Binding-site contacts:
Ligand atom C3 contacts residue LEU57 of chain 1.A at 3.6 Å (hydrophobic).
Ligand atom C31 contacts residue ALA42 of chain 1.A at 3.2 Å (hydrophobic).
Ligand atom CL contacts residue SER94 of chain 1.A at 3.4 Å.
Ligand atom C10 contacts residue PHE46 of chain 1.A at 3.9 Å (hydrophobic).
Ligand atom C28 contacts residue GLY87 of chain 1.A at 3.7 Å.
Ligand atom CL contacts residue PHE46 of chain 1.A at 3.9 Å.
Ligand atom O5 contacts residue ASN85 of chain 1.A at 3.5 Å (h-bond).
Ligand atom C22 contacts residue PHE140 of chain 1.A at 3.5 Å (hydrophobic).
Ligand atom O5 contacts residue GLY87 of chain 1.A at 3.6 Å.
Ligand atom C3 contacts residue ALA53 of chain 1.A at 3.7 Å (hydrophobic).
Ligand atom C12 contacts residue ARG88 of chain 1.A at 3.4 Å.
Ligand atom C14 contacts residue GLY87 of chain 1.A at 3.9 Å.
Ligand atom O contacts residue GLY87 of chain 1.A at 3.0 Å (h-bond).
Ligand atom C27 contacts residue TYR50 of chain 1.A at 3.9 Å (hydrophobic).
Ligand atom C24 contacts residue GLY87 of chain 1.A at 3.8 Å.
Ligand atom C contacts residue PHE46 of chain 1.A at 3.9 Å (hydrophobic).
Ligand atom C1 contacts residue PHE46 of chain 1.A at 4.0 Å (hydrophobic).
Ligand atom C4 contacts residue LEU57 of chain 1.A at 3.9 Å (hydrophobic).
Ligand atom C12 contacts residue GLY87 of chain 1.A at 3.2 Å.
Ligand atom C40 contacts residue LEU79 of chain 1.A at 3.6 Å (hydrophobic).
Ligand atom C33 contacts residue TYR50 of chain 1.A at 3.8 Å (hydrophobic).
Ligand atom C29 contacts residue PHE46 of chain 1.A at 4.0 Å (hydrophobic).
Ligand atom C40 contacts residue VAL75 of chain 1.A at 3.9 Å (hydrophobic).
Ligand atom C36 contacts residue TYR50 of chain 1.A at 3.8 Å (hydrophobic).
Ligand atom C29 contacts residue VAL90 of chain 1.A at 4.0 Å (hydrophobic).
Ligand atom C39 contacts residue LEU79 of chain 1.A at 3.8 Å (hydrophobic).
Ligand atom C26 contacts residue TYR50 of chain 1.A at 3.4 Å (hydrophobic).
Ligand atom C2 contacts residue ALA91 of chain 1.A at 3.9 Å (hydrophobic).
Ligand atom C1 contacts residue PHE95 of chain 1.A at 4.0 Å (hydrophobic).
Ligand atom C21 contacts residue LEU143 of chain 1.A at 4.0 Å (hydrophobic).
Ligand atom C28 contacts residue PHE46 of chain 1.A at 3.9 Å (hydrophobic).
Ligand atom CL contacts residue PHE54 of chain 1.A at 3.1 Å.
Ligand atom C11 contacts residue ARG88 of chain 1.A at 3.8 Å.
Ligand atom C1 contacts residue ALA91 of chain 1.A at 3.5 Å (hydrophobic).
Ligand atom O contacts residue ASN85 of chain 1.A at 3.4 Å (h-bond).
Ligand atom C11 contacts residue ALA91 of chain 1.A at 3.7 Å (hydrophobic).
Ligand atom C contacts residue LEU57 of chain 1.A at 3.8 Å (hydrophobic).
Ligand atom C35 contacts residue PHE46 of chain 1.A at 4.0 Å (hydrophobic).
Ligand atom C11 contacts residue GLY87 of chain 1.A at 3.7 Å.
Ligand atom C9 contacts residue LEU79 of chain 1.A at 3.9 Å (hydrophobic).

Sequence of chain 1.A:
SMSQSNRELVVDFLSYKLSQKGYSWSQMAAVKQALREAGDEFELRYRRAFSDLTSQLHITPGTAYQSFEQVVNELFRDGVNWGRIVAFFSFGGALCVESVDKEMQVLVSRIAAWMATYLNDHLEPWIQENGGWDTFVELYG

The small molecule below binds the protein below.
Small molecule (SMILES): Cc1ccc(CN(C(=O)N[C@@H](CS(=O)(=O)CC2CCCCC2)C(=O)O)C(=O)c2ccc3c(c2)CCN(Cc2ccccc2-c2ccc(Cl)cc2)C3)cc1